Sequence of chain 16.A:
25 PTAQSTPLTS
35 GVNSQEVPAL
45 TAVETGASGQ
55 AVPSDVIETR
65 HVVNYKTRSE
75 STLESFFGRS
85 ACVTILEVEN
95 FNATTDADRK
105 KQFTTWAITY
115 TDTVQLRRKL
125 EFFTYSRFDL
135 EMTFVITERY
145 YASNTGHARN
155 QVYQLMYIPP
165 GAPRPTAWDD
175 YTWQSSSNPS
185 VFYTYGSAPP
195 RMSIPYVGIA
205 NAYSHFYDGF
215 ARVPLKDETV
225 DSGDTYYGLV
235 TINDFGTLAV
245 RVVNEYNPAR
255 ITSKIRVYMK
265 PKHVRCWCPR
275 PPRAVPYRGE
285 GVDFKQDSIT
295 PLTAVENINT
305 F

Binding-site contacts:
Ligand atom C4 contacts residue PRO252 of chain 20.A at 3.7 Å (hydrophobic).
Ligand atom C6 contacts residue TYR145 of chain 16.A at 3.4 Å (hydrophobic).
Ligand atom O8 contacts residue ALA146 of chain 16.A at 3.3 Å.
Ligand atom O1A contacts residue SER147 of chain 16.A at 3.1 Å (h-bond).
Ligand atom O1B contacts residue ALA146 of chain 16.A at 4.3 Å.
Ligand atom O10 contacts residue TYR250 of chain 20.A at 2.8 Å (h-bond).
Ligand atom C5 contacts residue TYR145 of chain 16.A at 3.3 Å (hydrophobic).
Ligand atom C7 contacts residue TYR145 of chain 16.A at 3.9 Å (hydrophobic).
Ligand atom O4 contacts residue TYR250 of chain 20.A at 3.4 Å.
Ligand atom C9 contacts residue TYR145 of chain 16.A at 4.4 Å (hydrophobic).
Ligand atom C11 contacts residue TYR145 of chain 16.A at 3.7 Å (hydrophobic).
Ligand atom C10 contacts residue TYR145 of chain 16.A at 3.6 Å (hydrophobic).
Ligand atom N5 contacts residue TYR250 of chain 20.A at 4.4 Å.
Ligand atom O1A contacts residue ASN148 of chain 16.A at 4.3 Å.
Ligand atom C6 contacts residue ALA146 of chain 16.A at 4.3 Å (hydrophobic).
Ligand atom C8 contacts residue ALA146 of chain 16.A at 4.5 Å (hydrophobic).
Ligand atom C1 contacts residue PRO252 of chain 20.A at 4.0 Å (hydrophobic).
Ligand atom C10 contacts residue TYR250 of chain 20.A at 3.5 Å (hydrophobic).
Ligand atom O1B contacts residue PRO252 of chain 20.A at 3.3 Å.
Ligand atom N5 contacts residue TYR145 of chain 16.A at 2.6 Å (h-bond).
Ligand atom O4 contacts residue PRO252 of chain 20.A at 3.6 Å.
Ligand atom O4 contacts residue ASN251 of chain 20.A at 4.1 Å.
Ligand atom C11 contacts residue ARG143 of chain 16.A at 4.0 Å.
Ligand atom O1A contacts residue ALA146 of chain 16.A at 3.2 Å.
Ligand atom C3 contacts residue PRO252 of chain 20.A at 3.8 Å (hydrophobic).
Ligand atom C4 contacts residue TYR145 of chain 16.A at 3.6 Å (hydrophobic).
Ligand atom O4 contacts residue TYR145 of chain 16.A at 4.2 Å.
Ligand atom C1 contacts residue ALA146 of chain 16.A at 4.0 Å (hydrophobic).
Ligand atom C11 contacts residue TYR250 of chain 20.A at 3.7 Å (hydrophobic).
Ligand atom O1B contacts residue SER147 of chain 16.A at 2.7 Å (h-bond).
Ligand atom C1 contacts residue SER147 of chain 16.A at 3.6 Å.

Sequence of chain 20.A:
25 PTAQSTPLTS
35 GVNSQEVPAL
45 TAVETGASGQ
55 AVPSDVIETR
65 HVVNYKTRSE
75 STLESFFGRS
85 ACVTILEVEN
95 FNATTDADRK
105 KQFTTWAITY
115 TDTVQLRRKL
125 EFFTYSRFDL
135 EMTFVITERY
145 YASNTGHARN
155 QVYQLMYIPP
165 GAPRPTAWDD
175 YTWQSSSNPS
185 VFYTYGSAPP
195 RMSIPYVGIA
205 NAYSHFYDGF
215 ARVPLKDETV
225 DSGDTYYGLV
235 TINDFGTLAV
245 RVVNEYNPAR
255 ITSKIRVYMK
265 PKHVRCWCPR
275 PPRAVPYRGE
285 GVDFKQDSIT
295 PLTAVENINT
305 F

A small-molecule ligand and the protein it binds are described below.
Small molecule (SMILES): CC(=O)N[C@H]1[C@H]([C@H](O)[C@H](O)CO)O[C@@](O)(C(=O)O)C[C@@H]1O